A small-molecule ligand and the protein it binds are described below.
Small molecule (SMILES): C[N+](C)(C)CCCC(=O)O

Sequence of chain 1.A:
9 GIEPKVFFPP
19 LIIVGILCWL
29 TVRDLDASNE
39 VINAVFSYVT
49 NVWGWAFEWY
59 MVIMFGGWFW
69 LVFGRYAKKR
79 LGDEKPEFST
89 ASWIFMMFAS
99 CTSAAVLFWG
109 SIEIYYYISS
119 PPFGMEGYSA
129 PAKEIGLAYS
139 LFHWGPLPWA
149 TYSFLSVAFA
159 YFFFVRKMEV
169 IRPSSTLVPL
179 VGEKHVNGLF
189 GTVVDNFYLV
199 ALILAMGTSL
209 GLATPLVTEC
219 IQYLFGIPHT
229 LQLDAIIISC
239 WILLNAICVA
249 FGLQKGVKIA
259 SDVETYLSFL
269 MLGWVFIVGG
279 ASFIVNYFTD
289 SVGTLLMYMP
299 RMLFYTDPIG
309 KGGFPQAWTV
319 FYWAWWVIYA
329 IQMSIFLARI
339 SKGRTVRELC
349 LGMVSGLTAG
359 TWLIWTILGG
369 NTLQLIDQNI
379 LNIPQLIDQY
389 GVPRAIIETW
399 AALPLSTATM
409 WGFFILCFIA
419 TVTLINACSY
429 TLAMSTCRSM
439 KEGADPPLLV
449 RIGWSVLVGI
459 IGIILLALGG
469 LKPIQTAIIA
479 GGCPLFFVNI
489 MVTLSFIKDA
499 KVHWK

Binding-site contacts:
Ligand atom O4 contacts residue SER101 of chain 1.A at 4.5 Å.
Ligand atom C6 contacts residue TRP323 of chain 1.A at 4.0 Å (hydrophobic).
Ligand atom C2 contacts residue TRP142 of chain 1.A at 4.4 Å (hydrophobic).
Ligand atom C8 contacts residue TRP323 of chain 1.A at 4.0 Å (hydrophobic).
Ligand atom C6 contacts residue SER101 of chain 1.A at 4.2 Å.
Ligand atom O4 contacts residue SER98 of chain 1.A at 2.7 Å (h-bond).
Ligand atom N1 contacts residue TRP147 of chain 1.A at 4.2 Å.
Ligand atom C8 contacts residue TRP142 of chain 1.A at 4.4 Å (hydrophobic).
Ligand atom C10 contacts residue TRP323 of chain 1.A at 3.5 Å (hydrophobic).
Ligand atom N1 contacts residue TRP323 of chain 1.A at 3.9 Å.
Ligand atom C5 contacts residue SER98 of chain 1.A at 4.0 Å.
Ligand atom C8 contacts residue TRP324 of chain 1.A at 3.5 Å (hydrophobic).
Ligand atom O7 contacts residue SER101 of chain 1.A at 3.9 Å.
Ligand atom C8 contacts residue TYR150 of chain 1.A at 4.2 Å (hydrophobic).
Ligand atom C2 contacts residue TRP323 of chain 1.A at 3.5 Å (hydrophobic).
Ligand atom O4 contacts residue THR100 of chain 1.A at 4.3 Å.
Ligand atom C8 contacts residue TRP147 of chain 1.A at 4.2 Å (hydrophobic).
Ligand atom C2 contacts residue TRP147 of chain 1.A at 4.5 Å (hydrophobic).
Ligand atom O4 contacts residue CYS99 of chain 1.A at 4.1 Å.
Ligand atom C10 contacts residue TYR327 of chain 1.A at 3.4 Å (hydrophobic).
Ligand atom C9 contacts residue TRP147 of chain 1.A at 3.4 Å (hydrophobic).
Ligand atom C5 contacts residue SER101 of chain 1.A at 4.1 Å.